Sequence of chain 1.C:
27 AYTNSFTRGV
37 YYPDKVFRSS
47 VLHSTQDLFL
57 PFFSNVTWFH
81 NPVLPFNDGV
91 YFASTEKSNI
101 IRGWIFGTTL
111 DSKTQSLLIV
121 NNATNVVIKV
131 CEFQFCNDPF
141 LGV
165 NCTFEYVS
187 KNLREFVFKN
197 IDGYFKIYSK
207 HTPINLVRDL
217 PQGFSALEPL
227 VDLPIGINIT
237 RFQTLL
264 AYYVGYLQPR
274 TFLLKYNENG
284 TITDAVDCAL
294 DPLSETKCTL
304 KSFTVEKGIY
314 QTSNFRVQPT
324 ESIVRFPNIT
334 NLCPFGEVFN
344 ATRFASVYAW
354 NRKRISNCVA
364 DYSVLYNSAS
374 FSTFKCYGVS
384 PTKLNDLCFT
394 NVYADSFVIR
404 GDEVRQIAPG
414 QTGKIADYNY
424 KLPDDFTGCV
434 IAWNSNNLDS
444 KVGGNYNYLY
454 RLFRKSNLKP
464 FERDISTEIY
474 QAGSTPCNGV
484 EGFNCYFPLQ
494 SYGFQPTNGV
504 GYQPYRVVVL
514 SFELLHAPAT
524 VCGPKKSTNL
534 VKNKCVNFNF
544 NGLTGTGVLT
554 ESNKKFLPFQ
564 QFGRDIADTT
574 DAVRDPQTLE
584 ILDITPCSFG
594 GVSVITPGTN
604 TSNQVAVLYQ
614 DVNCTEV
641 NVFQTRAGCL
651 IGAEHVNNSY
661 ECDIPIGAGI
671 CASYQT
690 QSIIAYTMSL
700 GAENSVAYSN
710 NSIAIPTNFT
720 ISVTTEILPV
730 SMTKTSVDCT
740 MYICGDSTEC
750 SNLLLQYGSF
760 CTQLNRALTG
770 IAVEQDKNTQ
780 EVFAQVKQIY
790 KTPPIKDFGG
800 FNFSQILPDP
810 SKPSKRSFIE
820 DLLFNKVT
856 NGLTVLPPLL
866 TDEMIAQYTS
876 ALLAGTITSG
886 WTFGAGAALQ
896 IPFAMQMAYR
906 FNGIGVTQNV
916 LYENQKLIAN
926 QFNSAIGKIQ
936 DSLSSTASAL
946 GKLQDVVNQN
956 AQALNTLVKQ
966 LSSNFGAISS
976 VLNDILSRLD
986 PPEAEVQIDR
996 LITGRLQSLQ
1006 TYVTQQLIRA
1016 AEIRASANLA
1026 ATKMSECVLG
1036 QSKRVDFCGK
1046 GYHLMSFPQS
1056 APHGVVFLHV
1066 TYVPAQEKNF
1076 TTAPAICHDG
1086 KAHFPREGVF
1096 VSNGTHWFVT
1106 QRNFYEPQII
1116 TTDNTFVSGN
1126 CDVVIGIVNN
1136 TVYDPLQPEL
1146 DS

Binding-site contacts:
Ligand atom C2 contacts residue ASN122 of chain 1.C at 2.5 Å.
Ligand atom C5 contacts residue VAL127 of chain 1.C at 4.2 Å (hydrophobic).
Ligand atom C4 contacts residue ASN122 of chain 1.C at 4.3 Å.
Ligand atom O5 contacts residue ASN122 of chain 1.C at 2.4 Å (h-bond).
Ligand atom O7 contacts residue VAL171 of chain 1.C at 3.6 Å.
Ligand atom N2 contacts residue ASN122 of chain 1.C at 2.9 Å (h-bond).
Ligand atom O7 contacts residue ASN122 of chain 1.C at 3.4 Å (h-bond).
Ligand atom C5 contacts residue ASN122 of chain 1.C at 3.6 Å.
Ligand atom O6 contacts residue LYS129 of chain 1.C at 3.0 Å (salt-bridge).
Ligand atom C3 contacts residue ASN122 of chain 1.C at 3.8 Å.
Ligand atom C8 contacts residue THR124 of chain 1.C at 3.6 Å.
Ligand atom C6 contacts residue LYS129 of chain 1.C at 4.2 Å.
Ligand atom C8 contacts residue LYS129 of chain 1.C at 4.1 Å.
Ligand atom C7 contacts residue ASN122 of chain 1.C at 3.3 Å.
Ligand atom C1 contacts residue ASN122 of chain 1.C at 1.4 Å.
Ligand atom O6 contacts residue VAL127 of chain 1.C at 3.8 Å.
Ligand atom C8 contacts residue ASN122 of chain 1.C at 3.1 Å.

A small-molecule ligand and the protein it binds are described below.
Small molecule (SMILES): CC(=O)N[C@H]1[C@H](O[C@H]2[C@H](O)[C@@H](NC(C)=O)CO[C@@H]2CO)O[C@H](CO)[C@@H](O)[C@@H]1O